This small molecule binds to this protein.
Small molecule (SMILES): O/N=C/c1cc(-c2ccc(O)c(F)c2)ccc1O

Sequence of chain 1.B:
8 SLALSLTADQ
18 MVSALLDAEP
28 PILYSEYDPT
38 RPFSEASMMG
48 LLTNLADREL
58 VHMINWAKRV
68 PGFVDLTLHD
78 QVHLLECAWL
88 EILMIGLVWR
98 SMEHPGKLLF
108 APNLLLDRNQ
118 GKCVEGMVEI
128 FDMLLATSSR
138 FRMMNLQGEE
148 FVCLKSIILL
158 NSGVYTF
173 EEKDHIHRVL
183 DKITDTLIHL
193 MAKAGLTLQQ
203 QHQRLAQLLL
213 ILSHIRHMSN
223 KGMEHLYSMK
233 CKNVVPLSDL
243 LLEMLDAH

Binding-site contacts:
Ligand atom C09 contacts residue MET91 of chain 1.B at 4.2 Å (hydrophobic).
Ligand atom F18 contacts residue MET91 of chain 1.B at 3.4 Å.
Ligand atom C04 contacts residue PHE107 of chain 1.B at 4.3 Å (hydrophobic).
Ligand atom C03 contacts residue ALA53 of chain 1.B at 3.8 Å (hydrophobic).
Ligand atom C17 contacts residue LEU94 of chain 1.B at 3.8 Å (hydrophobic).
Ligand atom C08 contacts residue MET124 of chain 1.B at 4.4 Å (hydrophobic).
Ligand atom O01 contacts residue LEU90 of chain 1.B at 3.6 Å.
Ligand atom C02 contacts residue LEU90 of chain 1.B at 4.1 Å (hydrophobic).
Ligand atom C04 contacts residue LEU49 of chain 1.B at 3.7 Å (hydrophobic).
Ligand atom C14 contacts residue THR50 of chain 1.B at 4.4 Å.
Ligand atom C12 contacts residue LEU228 of chain 1.B at 3.5 Å (hydrophobic).
Ligand atom C16 contacts residue LEU94 of chain 1.B at 4.2 Å (hydrophobic).
Ligand atom O13 contacts residue HIS227 of chain 1.B at 3.4 Å (h-bond).
Ligand atom C03 contacts residue LEU49 of chain 1.B at 4.2 Å (hydrophobic).
Ligand atom C03 contacts residue PHE107 of chain 1.B at 4.3 Å (hydrophobic).
Ligand atom C17 contacts residue LEU90 of chain 1.B at 3.8 Å (hydrophobic).
Ligand atom C17 contacts residue PHE107 of chain 1.B at 4.3 Å (hydrophobic).
Ligand atom F18 contacts residue LEU90 of chain 1.B at 2.8 Å.
Ligand atom O13 contacts residue MET124 of chain 1.B at 3.5 Å.
Ligand atom F18 contacts residue LEU94 of chain 1.B at 3.1 Å.
Ligand atom O13 contacts residue MET46 of chain 1.B at 3.8 Å.
Ligand atom C05 contacts residue PHE107 of chain 1.B at 4.1 Å (hydrophobic).
Ligand atom C02 contacts residue GLU56 of chain 1.B at 3.5 Å.
Ligand atom O01 contacts residue ARG97 of chain 1.B at 3.5 Å (salt-bridge).
Ligand atom C16 contacts residue PHE107 of chain 1.B at 4.1 Å (hydrophobic).
Ligand atom C12 contacts residue MET124 of chain 1.B at 4.0 Å (hydrophobic).
Ligand atom C03 contacts residue GLU56 of chain 1.B at 3.4 Å.
Ligand atom C15 contacts residue LEU49 of chain 1.B at 3.8 Å (hydrophobic).
Ligand atom C03 contacts residue LEU52 of chain 1.B at 4.4 Å (hydrophobic).
Ligand atom C09 contacts residue GLY224 of chain 1.B at 4.2 Å.
Ligand atom C14 contacts residue LEU49 of chain 1.B at 4.0 Å (hydrophobic).
Ligand atom C02 contacts residue PHE107 of chain 1.B at 4.4 Å (hydrophobic).
Ligand atom O01 contacts residue GLU56 of chain 1.B at 2.7 Å (salt-bridge).
Ligand atom C14 contacts residue LEU228 of chain 1.B at 3.6 Å (hydrophobic).
Ligand atom C04 contacts residue ALA53 of chain 1.B at 3.6 Å (hydrophobic).
Ligand atom O01 contacts residue LEU94 of chain 1.B at 4.2 Å.
Ligand atom O13 contacts residue LEU228 of chain 1.B at 3.0 Å.
Ligand atom C03 contacts residue LEU90 of chain 1.B at 4.5 Å (hydrophobic).
Ligand atom C09 contacts residue ILE127 of chain 1.B at 3.9 Å (hydrophobic).
Ligand atom C09 contacts residue MET124 of chain 1.B at 4.1 Å (hydrophobic).